Sequence of chain 1.A:
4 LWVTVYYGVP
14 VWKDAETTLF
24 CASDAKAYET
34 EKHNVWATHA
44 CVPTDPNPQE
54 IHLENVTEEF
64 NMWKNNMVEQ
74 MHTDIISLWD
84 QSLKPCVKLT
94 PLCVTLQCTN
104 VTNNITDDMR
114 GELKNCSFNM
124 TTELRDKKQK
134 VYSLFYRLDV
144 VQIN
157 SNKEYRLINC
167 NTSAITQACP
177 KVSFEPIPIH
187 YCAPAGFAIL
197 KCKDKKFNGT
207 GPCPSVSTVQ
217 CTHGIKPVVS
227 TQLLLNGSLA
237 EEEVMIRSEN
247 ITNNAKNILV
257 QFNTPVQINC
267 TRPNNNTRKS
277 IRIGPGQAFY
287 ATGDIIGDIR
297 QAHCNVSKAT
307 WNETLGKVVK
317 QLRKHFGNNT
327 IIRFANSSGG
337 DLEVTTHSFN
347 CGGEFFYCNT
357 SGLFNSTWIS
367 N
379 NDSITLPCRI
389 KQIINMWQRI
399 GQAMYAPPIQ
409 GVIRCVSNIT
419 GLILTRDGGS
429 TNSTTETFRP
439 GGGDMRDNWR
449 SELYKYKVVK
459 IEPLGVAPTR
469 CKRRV

Binding-site contacts:
Ligand atom O6 contacts residue ASN272 of chain 1.A at 4.2 Å.
Ligand atom C7 contacts residue ASN271 of chain 1.A at 3.4 Å.
Ligand atom C8 contacts residue VAL410 of chain 1.A at 3.9 Å (hydrophobic).
Ligand atom C5 contacts residue ASN271 of chain 1.A at 3.8 Å.
Ligand atom O5 contacts residue ASN272 of chain 1.A at 4.4 Å.
Ligand atom O5 contacts residue ILE292 of chain 1.A at 3.8 Å.
Ligand atom C1 contacts residue ILE292 of chain 1.A at 4.4 Å (hydrophobic).
Ligand atom C8 contacts residue ASN271 of chain 1.A at 4.5 Å.
Ligand atom O7 contacts residue ASN271 of chain 1.A at 3.7 Å.
Ligand atom C1 contacts residue ASN271 of chain 1.A at 1.5 Å.
Ligand atom O6 contacts residue ILE292 of chain 1.A at 3.4 Å.
Ligand atom C3 contacts residue ASN271 of chain 1.A at 3.8 Å.
Ligand atom C2 contacts residue ASN271 of chain 1.A at 2.5 Å.
Ligand atom N2 contacts residue ASN271 of chain 1.A at 2.9 Å (h-bond).
Ligand atom O5 contacts residue ASN271 of chain 1.A at 2.5 Å (h-bond).
Ligand atom C1 contacts residue GLY409 of chain 1.A at 4.3 Å.
Ligand atom C4 contacts residue ASN271 of chain 1.A at 4.3 Å.

This small molecule binds to this protein.
Small molecule (SMILES): CC(=O)N[C@@H]1[C@@H](O)[C@H](O)[C@@H](CO)O[C@H]1O